Binding-site contacts:
Ligand atom C5 contacts residue LYS127 of chain 1.C at 4.2 Å.
Ligand atom O3 contacts residue VAL1 of chain 1.C at 3.1 Å (h-bond).
Ligand atom O3 contacts residue THR134 of chain 1.A at 3.5 Å.
Ligand atom C5 contacts residue SER131 of chain 1.C at 4.3 Å.
Ligand atom C6 contacts residue LYS127 of chain 1.C at 3.5 Å.
Ligand atom C2 contacts residue VAL1 of chain 1.C at 2.5 Å (hydrophobic).
Ligand atom C6 contacts residue VAL1 of chain 1.C at 3.6 Å (hydrophobic).
Ligand atom C1 contacts residue LYS127 of chain 1.C at 4.2 Å.
Ligand atom C6 contacts residue SER138 of chain 1.A at 3.9 Å.
Ligand atom C1 contacts residue SER131 of chain 1.C at 3.4 Å.
Ligand atom C1 contacts residue VAL1 of chain 1.C at 1.4 Å (hydrophobic).
Ligand atom O3 contacts residue SER138 of chain 1.A at 4.4 Å.
Ligand atom C4 contacts residue THR134 of chain 1.A at 3.7 Å.
Ligand atom C2 contacts residue THR134 of chain 1.A at 4.2 Å.
Ligand atom C4 contacts residue VAL1 of chain 1.C at 4.3 Å (hydrophobic).
Ligand atom C2 contacts residue SER138 of chain 1.A at 3.8 Å.
Ligand atom C5 contacts residue ALA130 of chain 1.C at 3.6 Å (hydrophobic).
Ligand atom C4 contacts residue SER131 of chain 1.C at 4.2 Å.
Ligand atom C4 contacts residue ALA130 of chain 1.C at 4.2 Å (hydrophobic).
Ligand atom O3 contacts residue THR134 of chain 1.C at 4.5 Å.
Ligand atom C6 contacts residue ALA130 of chain 1.C at 4.4 Å (hydrophobic).
Ligand atom C5 contacts residue THR134 of chain 1.A at 4.5 Å.
Ligand atom C2 contacts residue LYS127 of chain 1.C at 4.3 Å.
Ligand atom C1 contacts residue LEU2 of chain 1.C at 3.7 Å (hydrophobic).
Ligand atom C2 contacts residue SER131 of chain 1.C at 3.5 Å.
Ligand atom C1 contacts residue SER138 of chain 1.A at 3.9 Å.
Ligand atom C6 contacts residue SER131 of chain 1.C at 4.0 Å.
Ligand atom C4 contacts residue THR134 of chain 1.C at 3.9 Å.
Ligand atom O3 contacts residue SER131 of chain 1.C at 3.7 Å.

A small-molecule ligand and the protein it binds are described below.
Small molecule (SMILES): O=Cc1ccco1

Sequence of chain 1.A:
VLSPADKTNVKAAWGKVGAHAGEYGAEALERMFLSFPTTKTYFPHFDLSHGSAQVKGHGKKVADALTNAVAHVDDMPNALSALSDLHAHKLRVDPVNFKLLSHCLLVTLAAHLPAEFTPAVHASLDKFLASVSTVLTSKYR

Sequence of chain 1.C:
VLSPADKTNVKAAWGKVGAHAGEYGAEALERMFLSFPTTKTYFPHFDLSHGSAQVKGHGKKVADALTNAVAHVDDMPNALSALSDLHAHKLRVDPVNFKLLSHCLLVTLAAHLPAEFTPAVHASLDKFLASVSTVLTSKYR